The small molecule below binds the protein below.
Small molecule (SMILES): CC(=O)N[C@H]1[C@H](O[C@H]2[C@H](O)[C@@H](NC(C)=O)CO[C@@H]2CO)O[C@H](CO)[C@@H](O)[C@@H]1O

Sequence of chain 3.A:
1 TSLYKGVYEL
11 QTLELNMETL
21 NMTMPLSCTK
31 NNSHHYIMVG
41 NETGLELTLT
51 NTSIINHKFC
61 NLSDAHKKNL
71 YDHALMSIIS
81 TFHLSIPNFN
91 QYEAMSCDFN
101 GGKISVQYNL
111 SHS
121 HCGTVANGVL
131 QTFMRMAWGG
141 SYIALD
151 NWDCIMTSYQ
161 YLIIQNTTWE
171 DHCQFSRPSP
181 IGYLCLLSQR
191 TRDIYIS

Binding-site contacts:
Ligand atom C7 contacts residue GLN107 of chain 3.A at 4.4 Å.
Ligand atom O6 contacts residue SER111 of chain 3.A at 4.4 Å.
Ligand atom O7 contacts residue ASN109 of chain 3.A at 3.7 Å.
Ligand atom C1 contacts residue SER111 of chain 3.A at 3.3 Å.
Ligand atom O5 contacts residue SER111 of chain 3.A at 3.3 Å (h-bond).
Ligand atom C8 contacts residue TYR161 of chain 3.A at 3.4 Å (hydrophobic).
Ligand atom C3 contacts residue ASN109 of chain 3.A at 3.8 Å.
Ligand atom C2 contacts residue TYR161 of chain 3.A at 3.8 Å (hydrophobic).
Ligand atom C2 contacts residue ASN109 of chain 3.A at 2.5 Å.
Ligand atom O5 contacts residue ASN109 of chain 3.A at 2.3 Å (h-bond).
Ligand atom C8 contacts residue ASN56 of chain 3.A at 4.3 Å.
Ligand atom C3 contacts residue TYR161 of chain 3.A at 4.1 Å (hydrophobic).
Ligand atom C6 contacts residue SER111 of chain 3.A at 3.5 Å.
Ligand atom C7 contacts residue ASN109 of chain 3.A at 3.6 Å.
Ligand atom O6 contacts residue HIS112 of chain 3.A at 4.0 Å.
Ligand atom C5 contacts residue SER111 of chain 3.A at 3.4 Å.
Ligand atom C8 contacts residue GLN107 of chain 3.A at 3.6 Å.
Ligand atom C8 contacts residue SER53 of chain 3.A at 3.9 Å.
Ligand atom N2 contacts residue ASN109 of chain 3.A at 3.0 Å (h-bond).
Ligand atom N2 contacts residue TYR161 of chain 3.A at 2.8 Å (h-bond).
Ligand atom C1 contacts residue TYR161 of chain 3.A at 4.0 Å (hydrophobic).
Ligand atom O5 contacts residue HIS112 of chain 3.A at 4.1 Å.
Ligand atom C1 contacts residue ASN109 of chain 3.A at 1.4 Å.
Ligand atom C8 contacts residue ILE55 of chain 3.A at 3.4 Å (hydrophobic).
Ligand atom C5 contacts residue ASN109 of chain 3.A at 3.6 Å.
Ligand atom C7 contacts residue TYR161 of chain 3.A at 3.6 Å (hydrophobic).
Ligand atom C6 contacts residue HIS112 of chain 3.A at 4.3 Å.
Ligand atom C4 contacts residue ASN109 of chain 3.A at 4.2 Å.